A small-molecule ligand and the protein it binds are described below.
Small molecule (SMILES): CC(=O)N[C@@H]1[C@@H](O[C@@H]2O[C@H](CO)[C@H](O)[C@H](O[C@]3(C(=O)O)C[C@H](O)[C@@H](NC(C)=O)[C@H]([C@H](O)[C@H](O)CO)O3)[C@H]2O)[C@H](O)[C@@H](CO[C@]2(C(=O)O)C[C@H](O)[C@@H](NC(C)=O)[C@H]([C@H](O)[C@H](O)CO)O2)O[C@H]1O

Sequence of chain 1.E:
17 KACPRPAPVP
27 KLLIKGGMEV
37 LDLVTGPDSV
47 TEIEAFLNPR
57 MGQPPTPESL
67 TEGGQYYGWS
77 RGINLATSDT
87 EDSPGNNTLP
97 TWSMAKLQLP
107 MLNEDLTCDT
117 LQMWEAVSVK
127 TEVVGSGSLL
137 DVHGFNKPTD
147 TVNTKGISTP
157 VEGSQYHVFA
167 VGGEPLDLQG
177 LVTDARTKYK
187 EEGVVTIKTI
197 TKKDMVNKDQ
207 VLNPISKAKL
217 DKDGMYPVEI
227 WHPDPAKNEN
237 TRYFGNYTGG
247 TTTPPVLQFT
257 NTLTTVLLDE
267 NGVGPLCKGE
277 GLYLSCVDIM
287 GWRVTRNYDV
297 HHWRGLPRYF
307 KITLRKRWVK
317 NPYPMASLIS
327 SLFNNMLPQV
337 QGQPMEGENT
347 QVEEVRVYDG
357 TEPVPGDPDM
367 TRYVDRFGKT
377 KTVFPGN

Binding-site contacts:
Ligand atom C5 contacts residue ASN93 of chain 1.E at 4.1 Å.
Ligand atom C1 contacts residue GLY78 of chain 1.E at 4.0 Å.
Ligand atom C4 contacts residue GLY78 of chain 1.E at 3.3 Å.
Ligand atom C11 contacts residue ASP85 of chain 1.A at 3.8 Å.
Ligand atom C1 contacts residue TYR72 of chain 1.E at 3.8 Å (hydrophobic).
Ligand atom C7 contacts residue TYR72 of chain 1.E at 3.9 Å (hydrophobic).
Ligand atom C2 contacts residue GLY78 of chain 1.E at 4.1 Å.
Ligand atom O8 contacts residue TYR72 of chain 1.E at 3.5 Å (h-bond).
Ligand atom C6 contacts residue TYR72 of chain 1.E at 3.3 Å (hydrophobic).
Ligand atom O1B contacts residue SER89 of chain 1.E at 4.1 Å.
Ligand atom O4 contacts residue GLY78 of chain 1.E at 3.0 Å.
Ligand atom O1A contacts residue GLY78 of chain 1.E at 3.3 Å (h-bond).
Ligand atom O1A contacts residue SER89 of chain 1.E at 3.4 Å (h-bond).
Ligand atom O1A contacts residue TYR72 of chain 1.E at 3.5 Å.
Ligand atom O10 contacts residue THR291 of chain 1.E at 3.8 Å.
Ligand atom O4 contacts residue ILE79 of chain 1.E at 3.5 Å (h-bond).
Ligand atom C6 contacts residue ASN93 of chain 1.E at 3.4 Å.
Ligand atom O4 contacts residue TYR72 of chain 1.E at 4.2 Å.
Ligand atom O4 contacts residue THR291 of chain 1.E at 3.4 Å.
Ligand atom C3 contacts residue VAL296 of chain 1.E at 3.7 Å (hydrophobic).
Ligand atom N5 contacts residue TYR72 of chain 1.E at 3.1 Å (h-bond).
Ligand atom O1B contacts residue ARG77 of chain 1.E at 2.8 Å (salt-bridge).
Ligand atom O4 contacts residue HIS298 of chain 1.E at 3.0 Å (h-bond).
Ligand atom C3 contacts residue GLY78 of chain 1.E at 4.0 Å.
Ligand atom C3 contacts residue GLY78 of chain 1.E at 4.0 Å.
Ligand atom C8 contacts residue ARG77 of chain 1.E at 4.2 Å.
Ligand atom C1 contacts residue SER89 of chain 1.E at 4.2 Å.
Ligand atom O6 contacts residue ASN93 of chain 1.E at 3.5 Å (h-bond).
Ligand atom C1 contacts residue ARG77 of chain 1.E at 3.4 Å.
Ligand atom O1A contacts residue ARG77 of chain 1.E at 3.1 Å (salt-bridge).
Ligand atom O4 contacts residue VAL296 of chain 1.E at 4.0 Å.
Ligand atom C3 contacts residue HIS298 of chain 1.E at 3.8 Å.
Ligand atom O3 contacts residue GLY78 of chain 1.E at 3.6 Å.
Ligand atom C4 contacts residue HIS298 of chain 1.E at 3.6 Å.
Ligand atom C4 contacts residue TYR72 of chain 1.E at 3.4 Å (hydrophobic).
Ligand atom O1B contacts residue ASN80 of chain 1.E at 4.2 Å.
Ligand atom C5 contacts residue TYR72 of chain 1.E at 3.4 Å (hydrophobic).
Ligand atom O1B contacts residue TYR72 of chain 1.E at 3.8 Å.
Ligand atom C8 contacts residue TYR72 of chain 1.E at 4.1 Å (hydrophobic).
Ligand atom O10 contacts residue ASN293 of chain 1.E at 3.9 Å.

Sequence of chain 1.A:
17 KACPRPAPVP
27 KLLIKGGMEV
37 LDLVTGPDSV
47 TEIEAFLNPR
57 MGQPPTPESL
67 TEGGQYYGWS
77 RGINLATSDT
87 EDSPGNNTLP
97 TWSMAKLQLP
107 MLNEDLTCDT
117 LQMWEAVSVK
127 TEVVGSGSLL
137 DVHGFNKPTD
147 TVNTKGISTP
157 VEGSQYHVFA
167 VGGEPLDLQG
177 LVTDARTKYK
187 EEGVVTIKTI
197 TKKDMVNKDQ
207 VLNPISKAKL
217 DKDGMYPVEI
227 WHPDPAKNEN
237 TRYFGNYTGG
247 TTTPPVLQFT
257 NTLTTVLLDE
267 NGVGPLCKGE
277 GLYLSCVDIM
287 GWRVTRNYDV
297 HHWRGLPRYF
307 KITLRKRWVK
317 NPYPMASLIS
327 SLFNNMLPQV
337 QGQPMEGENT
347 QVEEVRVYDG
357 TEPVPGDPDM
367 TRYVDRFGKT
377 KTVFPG